Sequence of chain 1.C:
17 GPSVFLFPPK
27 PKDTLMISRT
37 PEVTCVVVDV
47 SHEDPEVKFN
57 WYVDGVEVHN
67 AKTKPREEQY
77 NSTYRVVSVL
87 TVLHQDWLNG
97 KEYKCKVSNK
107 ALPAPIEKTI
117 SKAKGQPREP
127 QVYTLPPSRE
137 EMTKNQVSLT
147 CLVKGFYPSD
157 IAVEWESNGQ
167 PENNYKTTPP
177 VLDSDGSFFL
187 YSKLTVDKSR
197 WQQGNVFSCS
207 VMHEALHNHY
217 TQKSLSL

This small molecule binds to this protein.
Small molecule (SMILES): CC(=O)N[C@H]1[C@H](O[C@H]2[C@H](O)[C@@H](NC(C)=O)CO[C@@H]2CO[C@H]2O[C@@H](C)[C@@H](O)[C@@H](O)[C@@H]2O)O[C@H](CO)[C@@H](O[C@@H]2O[C@H](CO[C@H]3O[C@H](CO)[C@@H](O)[C@H](O)[C@@H]3O[C@@H]3O[C@H](CO)[C@@H](O[C@@H]4O[C@H](CO)[C@H](O)[C@H](O)[C@H]4O)[C@H](O)[C@H]3NC(C)=O)[C@@H](O)[C@H](O[C@H]3O[C@H](CO)[C@@H](O)[C@H](O)[C@@H]3O)[C@@H]2O)[C@@H]1O

Binding-site contacts:
Ligand atom O3 contacts residue PRO25 of chain 1.C at 3.7 Å.
Ligand atom O2 contacts residue PRO24 of chain 1.C at 2.9 Å (h-bond).
Ligand atom O3 contacts residue LYS26 of chain 1.C at 2.6 Å (salt-bridge).
Ligand atom C3 contacts residue GLU38 of chain 1.C at 3.7 Å.
Ligand atom C2 contacts residue PRO24 of chain 1.C at 3.7 Å (hydrophobic).
Ligand atom O6 contacts residue PHE21 of chain 1.C at 3.6 Å.
Ligand atom O4 contacts residue LYS26 of chain 1.C at 2.8 Å (salt-bridge).
Ligand atom C3 contacts residue LYS26 of chain 1.C at 3.6 Å.
Ligand atom O6 contacts residue PHE21 of chain 1.C at 3.5 Å.
Ligand atom C4 contacts residue LYS26 of chain 1.C at 3.7 Å.
Ligand atom C1 contacts residue THR40 of chain 1.C at 3.6 Å.
Ligand atom O4 contacts residue LYS26 of chain 1.C at 3.3 Å (salt-bridge).
Ligand atom O7 contacts residue ARG81 of chain 1.C at 3.0 Å (salt-bridge).
Ligand atom O2 contacts residue GLU38 of chain 1.C at 3.5 Å (salt-bridge).
Ligand atom C7 contacts residue ASN77 of chain 1.C at 3.0 Å.
Ligand atom O7 contacts residue VAL44 of chain 1.C at 3.4 Å.
Ligand atom O3 contacts residue ARG81 of chain 1.C at 3.4 Å (salt-bridge).
Ligand atom O5 contacts residue ASN77 of chain 1.C at 2.4 Å (h-bond).
Ligand atom C1 contacts residue ASN77 of chain 1.C at 1.5 Å.
Ligand atom C7 contacts residue ASP45 of chain 1.C at 3.5 Å.
Ligand atom C1 contacts residue PHE23 of chain 1.C at 3.7 Å (hydrophobic).
Ligand atom C8 contacts residue ASP45 of chain 1.C at 3.5 Å.
Ligand atom C5 contacts residue ASN77 of chain 1.C at 3.7 Å.
Ligand atom C8 contacts residue ARG81 of chain 1.C at 3.7 Å.
Ligand atom O3 contacts residue GLU38 of chain 1.C at 2.9 Å (salt-bridge).
Ligand atom C3 contacts residue THR40 of chain 1.C at 3.5 Å.
Ligand atom C2 contacts residue ASP45 of chain 1.C at 3.6 Å.
Ligand atom C2 contacts residue ASN77 of chain 1.C at 2.5 Å.
Ligand atom C1 contacts residue LYS26 of chain 1.C at 3.4 Å.
Ligand atom C6 contacts residue GLN75 of chain 1.C at 3.5 Å.
Ligand atom C2 contacts residue THR40 of chain 1.C at 3.5 Å.
Ligand atom O6 contacts residue PHE23 of chain 1.C at 3.6 Å.
Ligand atom N2 contacts residue ASP45 of chain 1.C at 2.7 Å (salt-bridge).
Ligand atom C3 contacts residue ASP45 of chain 1.C at 3.6 Å.
Ligand atom N2 contacts residue ASN77 of chain 1.C at 2.9 Å (h-bond).
Ligand atom O2 contacts residue PHE23 of chain 1.C at 3.7 Å.
Ligand atom O7 contacts residue ASN77 of chain 1.C at 2.8 Å (h-bond).
Ligand atom C2 contacts residue LYS26 of chain 1.C at 3.3 Å.
Ligand atom O5 contacts residue LYS26 of chain 1.C at 2.9 Å (salt-bridge).
Ligand atom O2 contacts residue THR40 of chain 1.C at 3.0 Å (h-bond).